Sequence of chain 1.C:
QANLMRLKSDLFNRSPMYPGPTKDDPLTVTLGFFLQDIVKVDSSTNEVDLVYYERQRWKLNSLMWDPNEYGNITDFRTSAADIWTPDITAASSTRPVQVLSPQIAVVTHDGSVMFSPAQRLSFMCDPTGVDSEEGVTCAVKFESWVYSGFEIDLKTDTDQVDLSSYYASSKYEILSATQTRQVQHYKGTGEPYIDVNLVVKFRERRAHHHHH

Binding-site contacts:
Ligand atom N contacts residue TYR205 of chain 1.B at 3.2 Å.
Ligand atom O contacts residue SER135 of chain 1.C at 4.3 Å.
Ligand atom CA contacts residue TYR205 of chain 1.B at 4.0 Å (hydrophobic).
Ligand atom O contacts residue ARG74 of chain 1.C at 3.9 Å.
Ligand atom O contacts residue TRP164 of chain 1.B at 3.4 Å (h-bond).
Ligand atom CA contacts residue TRP164 of chain 1.B at 3.3 Å (hydrophobic).
Ligand atom O contacts residue TYR205 of chain 1.B at 4.4 Å.
Ligand atom OXT contacts residue TYR72 of chain 1.C at 3.9 Å.
Ligand atom C contacts residue TRP164 of chain 1.B at 3.7 Å (hydrophobic).
Ligand atom CA contacts residue GLU162 of chain 1.B at 3.6 Å.
Ligand atom OXT contacts residue ARG74 of chain 1.C at 3.8 Å.
Ligand atom C contacts residue TYR205 of chain 1.B at 3.8 Å (hydrophobic).
Ligand atom N contacts residue TRP164 of chain 1.B at 3.5 Å (h-bond).
Ligand atom N contacts residue SER163 of chain 1.B at 3.9 Å.
Ligand atom OXT contacts residue TYR205 of chain 1.B at 3.6 Å.
Ligand atom C contacts residue ARG74 of chain 1.C at 4.3 Å.
Ligand atom N contacts residue GLU162 of chain 1.B at 3.3 Å (salt-bridge).

Sequence of chain 1.B:
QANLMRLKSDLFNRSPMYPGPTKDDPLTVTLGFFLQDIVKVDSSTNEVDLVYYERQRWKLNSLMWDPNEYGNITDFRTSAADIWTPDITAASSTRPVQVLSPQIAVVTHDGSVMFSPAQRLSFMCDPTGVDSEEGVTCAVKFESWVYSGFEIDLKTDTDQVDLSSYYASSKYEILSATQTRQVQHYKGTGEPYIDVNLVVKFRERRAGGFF

The protein below binds the small molecule below.
Small molecule (SMILES): NCC(=O)O